A small-molecule ligand and the protein it binds are described below.
Small molecule (SMILES): CC(=O)N[C@@H]1[C@@H](O)[C@H](O)[C@@H](CO)O[C@H]1O

Sequence of chain 1.F:
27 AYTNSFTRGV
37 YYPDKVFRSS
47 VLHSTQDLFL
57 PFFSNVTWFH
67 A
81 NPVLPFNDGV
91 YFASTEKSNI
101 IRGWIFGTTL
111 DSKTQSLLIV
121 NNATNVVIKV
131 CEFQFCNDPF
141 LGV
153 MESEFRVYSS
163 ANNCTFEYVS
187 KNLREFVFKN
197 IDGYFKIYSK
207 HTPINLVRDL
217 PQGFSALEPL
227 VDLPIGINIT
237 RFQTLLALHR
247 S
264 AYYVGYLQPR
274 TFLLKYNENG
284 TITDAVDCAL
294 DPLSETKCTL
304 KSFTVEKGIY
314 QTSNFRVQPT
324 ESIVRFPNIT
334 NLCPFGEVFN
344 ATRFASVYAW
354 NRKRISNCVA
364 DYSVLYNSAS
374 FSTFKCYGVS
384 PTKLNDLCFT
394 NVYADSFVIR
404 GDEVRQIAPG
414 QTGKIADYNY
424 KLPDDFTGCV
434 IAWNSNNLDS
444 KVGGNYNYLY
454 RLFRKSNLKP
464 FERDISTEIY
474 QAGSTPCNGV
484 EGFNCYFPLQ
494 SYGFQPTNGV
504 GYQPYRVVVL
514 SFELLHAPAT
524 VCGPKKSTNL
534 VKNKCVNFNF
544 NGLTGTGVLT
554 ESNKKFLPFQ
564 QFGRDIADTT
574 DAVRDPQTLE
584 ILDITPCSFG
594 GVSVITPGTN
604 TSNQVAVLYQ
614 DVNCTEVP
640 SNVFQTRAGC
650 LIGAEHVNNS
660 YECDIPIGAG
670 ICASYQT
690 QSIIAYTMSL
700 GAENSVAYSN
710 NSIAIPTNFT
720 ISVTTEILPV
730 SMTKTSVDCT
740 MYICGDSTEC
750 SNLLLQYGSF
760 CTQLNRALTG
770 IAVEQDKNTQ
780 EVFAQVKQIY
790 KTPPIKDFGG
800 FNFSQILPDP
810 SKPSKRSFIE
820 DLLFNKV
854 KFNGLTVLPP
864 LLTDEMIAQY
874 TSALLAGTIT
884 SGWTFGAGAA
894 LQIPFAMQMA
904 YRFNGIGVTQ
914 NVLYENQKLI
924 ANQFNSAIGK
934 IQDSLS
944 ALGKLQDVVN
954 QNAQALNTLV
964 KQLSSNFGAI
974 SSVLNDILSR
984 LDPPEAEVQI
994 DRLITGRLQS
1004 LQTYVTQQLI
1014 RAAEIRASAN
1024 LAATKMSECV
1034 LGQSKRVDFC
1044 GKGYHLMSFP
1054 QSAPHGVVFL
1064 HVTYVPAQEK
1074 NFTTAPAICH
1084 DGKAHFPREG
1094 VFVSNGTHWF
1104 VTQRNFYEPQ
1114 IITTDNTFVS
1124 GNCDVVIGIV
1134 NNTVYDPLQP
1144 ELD

Binding-site contacts:
Ligand atom C1 contacts residue ASN61 of chain 1.F at 1.4 Å.
Ligand atom C3 contacts residue ASN61 of chain 1.F at 3.8 Å.
Ligand atom N2 contacts residue ASN61 of chain 1.F at 2.8 Å (h-bond).
Ligand atom C8 contacts residue ASN61 of chain 1.F at 3.6 Å.
Ligand atom O5 contacts residue ASN61 of chain 1.F at 2.4 Å (h-bond).
Ligand atom C7 contacts residue ASN61 of chain 1.F at 3.3 Å.
Ligand atom N2 contacts residue TYR28 of chain 1.F at 4.4 Å.
Ligand atom O5 contacts residue TYR28 of chain 1.F at 4.0 Å.
Ligand atom C5 contacts residue ASN61 of chain 1.F at 3.6 Å.
Ligand atom C4 contacts residue ASN61 of chain 1.F at 4.3 Å.
Ligand atom C2 contacts residue ASN61 of chain 1.F at 2.5 Å.
Ligand atom C2 contacts residue TYR28 of chain 1.F at 4.5 Å (hydrophobic).
Ligand atom C5 contacts residue TYR28 of chain 1.F at 4.0 Å (hydrophobic).
Ligand atom O7 contacts residue ASN61 of chain 1.F at 3.8 Å.
Ligand atom C1 contacts residue TYR28 of chain 1.F at 3.5 Å (hydrophobic).